A small-molecule ligand and the protein it binds are described below.
Small molecule (SMILES): NC(=[NH2+])NCCC[C@H](NC(=O)[C@@H]1CCCN1C(=O)[C@H](N)Cc1ccccc1)[C@H](O)CCl

Binding-site contacts:
Ligand atom C1 contacts residue SER204 of chain 1.B at 3.7 Å.
Ligand atom NH1 contacts residue GLU208 of chain 1.B at 2.8 Å (salt-bridge).
Ligand atom CB2 contacts residue SER185 of chain 1.B at 2.6 Å.
Ligand atom NH1 contacts residue ASP179 of chain 1.B at 2.8 Å (salt-bridge).
Ligand atom NH1 contacts residue SER180 of chain 1.B at 3.6 Å (h-bond).
Ligand atom CA2 contacts residue HIS41 of chain 1.B at 3.5 Å.
Ligand atom O2 contacts residue GLY183 of chain 1.B at 3.1 Å (h-bond).
Ligand atom CZ1 contacts residue SER180 of chain 1.B at 3.3 Å.
Ligand atom CB2 contacts residue CYS181 of chain 1.B at 3.7 Å (hydrophobic).
Ligand atom CA2 contacts residue SER204 of chain 1.B at 3.7 Å.
Ligand atom C1 contacts residue HIS41 of chain 1.B at 3.5 Å.
Ligand atom CB2 contacts residue SER204 of chain 1.B at 3.7 Å.
Ligand atom NE contacts residue GLY206 of chain 1.B at 3.5 Å (h-bond).
Ligand atom C2 contacts residue SER185 of chain 1.B at 1.4 Å.
Ligand atom O2 contacts residue SER185 of chain 1.B at 2.3 Å (h-bond).
Ligand atom NH2 contacts residue ASP179 of chain 1.B at 3.0 Å (salt-bridge).
Ligand atom CD1 contacts residue GLY206 of chain 1.B at 3.7 Å.
Ligand atom CA2 contacts residue SER185 of chain 1.B at 2.3 Å.
Ligand atom C2 contacts residue HIS41 of chain 1.B at 2.7 Å.
Ligand atom NH2 contacts residue SER180 of chain 1.B at 3.0 Å (h-bond).
Ligand atom O1 contacts residue GLN182 of chain 1.B at 3.2 Å (h-bond).
Ligand atom CE1 contacts residue PHE162 of chain 1.B at 3.6 Å (hydrophobic).
Ligand atom CG1 contacts residue TYR86 of chain 1.B at 3.4 Å (hydrophobic).
Ligand atom CB contacts residue GLY206 of chain 1.B at 3.5 Å.
Ligand atom N contacts residue GLY206 of chain 1.B at 2.7 Å (h-bond).
Ligand atom NH2 contacts residue GLY216 of chain 1.B at 3.6 Å.
Ligand atom C3 contacts residue SER185 of chain 1.B at 2.4 Å.
Ligand atom CD contacts residue TYR86 of chain 1.B at 3.2 Å (hydrophobic).
Ligand atom O contacts residue TRP205 of chain 1.B at 3.2 Å.
Ligand atom C3 contacts residue HIS41 of chain 1.B at 1.4 Å.
Ligand atom N2 contacts residue HIS41 of chain 1.B at 3.1 Å (h-bond).
Ligand atom CB1 contacts residue TYR86 of chain 1.B at 3.6 Å (hydrophobic).
Ligand atom CD3 contacts residue TRP205 of chain 1.B at 3.7 Å (hydrophobic).
Ligand atom N2 contacts residue SER185 of chain 1.B at 2.9 Å (h-bond).
Ligand atom N2 contacts residue SER204 of chain 1.B at 2.7 Å (h-bond).
Ligand atom O contacts residue GLY206 of chain 1.B at 3.0 Å (h-bond).
Ligand atom CZ1 contacts residue ASP179 of chain 1.B at 3.6 Å.
Ligand atom CB1 contacts residue HIS41 of chain 1.B at 3.7 Å.
Ligand atom NE contacts residue TRP205 of chain 1.B at 3.7 Å.
Ligand atom CA contacts residue GLY206 of chain 1.B at 3.5 Å.

Sequence of chain 1.B:
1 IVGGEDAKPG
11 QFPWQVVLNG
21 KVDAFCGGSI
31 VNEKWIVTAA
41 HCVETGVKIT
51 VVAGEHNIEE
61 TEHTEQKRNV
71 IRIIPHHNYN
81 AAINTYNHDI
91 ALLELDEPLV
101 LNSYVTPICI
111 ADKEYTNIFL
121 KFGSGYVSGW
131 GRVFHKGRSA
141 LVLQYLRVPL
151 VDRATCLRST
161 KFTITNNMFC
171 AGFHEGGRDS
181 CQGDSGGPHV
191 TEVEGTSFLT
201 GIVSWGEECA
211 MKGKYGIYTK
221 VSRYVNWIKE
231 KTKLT